Binding-site contacts:
Ligand atom C3 contacts residue ASN10 of chain 1.A at 3.8 Å.
Ligand atom C1 contacts residue ASN10 of chain 1.A at 1.4 Å.
Ligand atom N2 contacts residue PRO258 of chain 1.A at 4.4 Å.
Ligand atom O5 contacts residue GLN259 of chain 1.A at 4.0 Å.
Ligand atom C2 contacts residue ASN10 of chain 1.A at 2.5 Å.
Ligand atom C8 contacts residue PRO258 of chain 1.A at 4.3 Å (hydrophobic).
Ligand atom C4 contacts residue ASN10 of chain 1.A at 4.2 Å.
Ligand atom O7 contacts residue ASN10 of chain 1.A at 3.7 Å.
Ligand atom C1 contacts residue GLN259 of chain 1.A at 3.6 Å.
Ligand atom C5 contacts residue GLN259 of chain 1.A at 3.4 Å.
Ligand atom O3 contacts residue GLN259 of chain 1.A at 4.4 Å.
Ligand atom C4 contacts residue GLN259 of chain 1.A at 3.7 Å.
Ligand atom N2 contacts residue ASN10 of chain 1.A at 2.9 Å (h-bond).
Ligand atom O4 contacts residue GLN259 of chain 1.A at 3.8 Å.
Ligand atom C2 contacts residue GLN259 of chain 1.A at 4.0 Å.
Ligand atom C5 contacts residue ASN10 of chain 1.A at 3.7 Å.
Ligand atom C7 contacts residue ASN10 of chain 1.A at 3.5 Å.
Ligand atom C3 contacts residue GLN259 of chain 1.A at 3.4 Å.
Ligand atom O5 contacts residue ASN10 of chain 1.A at 2.4 Å (h-bond).
Ligand atom N2 contacts residue GLN259 of chain 1.A at 3.9 Å.

Sequence of chain 1.A:
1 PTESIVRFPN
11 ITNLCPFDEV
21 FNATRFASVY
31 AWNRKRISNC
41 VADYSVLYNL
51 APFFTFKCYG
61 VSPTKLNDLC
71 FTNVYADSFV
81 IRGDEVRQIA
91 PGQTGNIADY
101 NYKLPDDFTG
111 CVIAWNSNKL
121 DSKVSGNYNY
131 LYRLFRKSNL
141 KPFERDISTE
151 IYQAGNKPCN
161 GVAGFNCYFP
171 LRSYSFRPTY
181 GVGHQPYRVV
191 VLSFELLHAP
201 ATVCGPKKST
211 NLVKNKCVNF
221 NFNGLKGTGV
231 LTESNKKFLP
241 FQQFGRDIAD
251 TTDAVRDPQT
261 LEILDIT

The small molecule below binds the protein below.
Small molecule (SMILES): CC(=O)N[C@@H]1[C@@H](O)[C@H](O)[C@@H](CO)O[C@H]1O